This small molecule binds to this protein.
Small molecule (SMILES): CC(C)[C@H](NC(=O)[C@@H](NC(=O)[C@H](C)NC(=O)[C@@H]1CCCN1C(=O)[C@@H](N)Cc1ccccc1)[C@@H](C)OP(=O)(O)O)C(=O)O

Binding-site contacts:
Ligand atom CB contacts residue TRP235 of chain 1.A at 3.8 Å (hydrophobic).
Ligand atom CG2 contacts residue GE81 of chain 1.E at 3.7 Å.
Ligand atom P contacts residue ARG61 of chain 1.A at 3.6 Å.
Ligand atom O1P contacts residue ARG61 of chain 1.A at 2.8 Å (salt-bridge).
Ligand atom CA contacts residue ASN231 of chain 1.A at 3.7 Å.
Ligand atom O contacts residue LYS127 of chain 1.A at 2.8 Å (salt-bridge).
Ligand atom CG contacts residue VAL183 of chain 1.A at 3.8 Å (hydrophobic).
Ligand atom C contacts residue ASN231 of chain 1.A at 3.7 Å.
Ligand atom CG2 contacts residue VAL183 of chain 1.A at 3.7 Å (hydrophobic).
Ligand atom O contacts residue LYS54 of chain 1.A at 3.7 Å.
Ligand atom CB contacts residue ASN180 of chain 1.A at 3.3 Å.
Ligand atom N contacts residue ASN231 of chain 1.A at 2.8 Å (h-bond).
Ligand atom O2P contacts residue ARG134 of chain 1.A at 2.8 Å (salt-bridge).
Ligand atom CB contacts residue VAL183 of chain 1.A at 3.9 Å (hydrophobic).
Ligand atom O contacts residue LEU179 of chain 1.A at 3.5 Å.
Ligand atom N contacts residue ASN180 of chain 1.A at 3.0 Å (h-bond).
Ligand atom OXT contacts residue GE81 of chain 1.E at 3.7 Å.
Ligand atom O2P contacts residue ARG61 of chain 1.A at 2.9 Å (salt-bridge).
Ligand atom O1P contacts residue LYS54 of chain 1.A at 3.8 Å.
Ligand atom CB contacts residue ASN231 of chain 1.A at 3.6 Å.
Ligand atom CG2 contacts residue ASN180 of chain 1.A at 3.7 Å.
Ligand atom CG2 contacts residue GLY176 of chain 1.A at 3.5 Å.
Ligand atom CA contacts residue ASN231 of chain 1.A at 3.6 Å.
Ligand atom CB contacts residue ASN231 of chain 1.A at 3.6 Å.
Ligand atom O contacts residue VAL183 of chain 1.A at 3.4 Å.
Ligand atom CD2 contacts residue ARG65 of chain 1.A at 3.9 Å.
Ligand atom C contacts residue LYS127 of chain 1.A at 3.7 Å.
Ligand atom O3P contacts residue ARG134 of chain 1.A at 2.8 Å (salt-bridge).
Ligand atom CA contacts residue LEU179 of chain 1.A at 3.8 Å (hydrophobic).
Ligand atom OXT contacts residue LYS54 of chain 1.A at 3.8 Å.
Ligand atom O3P contacts residue TYR135 of chain 1.A at 2.6 Å (h-bond).
Ligand atom CB contacts residue GE81 of chain 1.E at 3.9 Å.
Ligand atom C contacts residue ASN180 of chain 1.A at 3.6 Å.
Ligand atom P contacts residue ARG134 of chain 1.A at 3.8 Å.
Ligand atom CG1 contacts residue LEU227 of chain 1.A at 3.4 Å (hydrophobic).
Ligand atom O contacts residue ASN180 of chain 1.A at 2.8 Å (h-bond).
Ligand atom P contacts residue TYR135 of chain 1.A at 3.8 Å.
Ligand atom O contacts residue ASN231 of chain 1.A at 3.0 Å (h-bond).
Ligand atom CG2 contacts residue ARG134 of chain 1.A at 3.8 Å.
Ligand atom CA contacts residue ASN180 of chain 1.A at 3.2 Å.

Sequence of chain 1.A:
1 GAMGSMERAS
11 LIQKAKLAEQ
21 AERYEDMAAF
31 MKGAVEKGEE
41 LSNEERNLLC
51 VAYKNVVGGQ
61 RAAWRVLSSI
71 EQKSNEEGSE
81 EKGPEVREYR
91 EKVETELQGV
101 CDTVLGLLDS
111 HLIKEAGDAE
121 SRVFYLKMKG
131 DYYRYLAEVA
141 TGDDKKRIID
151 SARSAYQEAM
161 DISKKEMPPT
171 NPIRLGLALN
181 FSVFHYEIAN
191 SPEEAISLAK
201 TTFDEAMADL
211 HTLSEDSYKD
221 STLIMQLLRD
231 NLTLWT